A small-molecule ligand and the protein it binds are described below.
Small molecule (SMILES): O=c1[nH]cnc2c1ncn2[C@@H]1O[C@H](COP(=O)(O)O)[C@@H](O)[C@H]1O

Sequence of chain 1.F:
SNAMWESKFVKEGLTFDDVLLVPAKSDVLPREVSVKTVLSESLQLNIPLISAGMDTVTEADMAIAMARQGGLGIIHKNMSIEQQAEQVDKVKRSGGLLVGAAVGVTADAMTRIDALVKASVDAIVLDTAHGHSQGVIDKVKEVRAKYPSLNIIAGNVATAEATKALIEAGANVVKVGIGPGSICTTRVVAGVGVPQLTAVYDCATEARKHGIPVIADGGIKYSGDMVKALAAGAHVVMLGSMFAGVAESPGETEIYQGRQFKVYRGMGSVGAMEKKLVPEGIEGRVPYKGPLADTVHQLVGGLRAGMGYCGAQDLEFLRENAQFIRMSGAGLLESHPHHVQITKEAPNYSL

Binding-site contacts:
Ligand atom N7 contacts residue ILE204 of chain 1.F at 3.5 Å.
Ligand atom O2' contacts residue ASP238 of chain 1.F at 2.3 Å (salt-bridge).
Ligand atom O3' contacts residue ASP238 of chain 1.F at 2.5 Å (salt-bridge).
Ligand atom O3P contacts residue GLY261 of chain 1.F at 3.0 Å (h-bond).
Ligand atom O2P contacts residue TYR285 of chain 1.F at 2.6 Å (h-bond).
Ligand atom O2' contacts residue ASN177 of chain 1.F at 3.6 Å (h-bond).
Ligand atom O3' contacts residue ALA73 of chain 1.F at 3.6 Å.
Ligand atom C8 contacts residue MET75 of chain 1.F at 3.5 Å (hydrophobic).
Ligand atom O5' contacts residue GLY202 of chain 1.F at 3.5 Å.
Ligand atom O1P contacts residue SER203 of chain 1.F at 2.8 Å (h-bond).
Ligand atom N3 contacts residue 8LA1 of chain 1.FA at 3.7 Å.
Ligand atom O1P contacts residue GLY202 of chain 1.F at 3.4 Å.
Ligand atom N1 contacts residue 8LA1 of chain 1.FA at 3.3 Å.
Ligand atom C5' contacts residue TYR285 of chain 1.F at 3.5 Å (hydrophobic).
Ligand atom N7 contacts residue GLY287 of chain 1.F at 3.7 Å.
Ligand atom N7 contacts residue MET75 of chain 1.F at 3.7 Å.
Ligand atom C3' contacts residue ASP238 of chain 1.F at 3.4 Å.
Ligand atom N3 contacts residue CYS205 of chain 1.F at 3.7 Å.
Ligand atom O2P contacts residue SER203 of chain 1.F at 2.7 Å (h-bond).
Ligand atom C2 contacts residue GLU313 of chain 1.F at 3.6 Å.
Ligand atom N7 contacts residue MET288 of chain 1.F at 3.1 Å (h-bond).
Ligand atom O6 contacts residue GLY314 of chain 1.F at 3.6 Å.
Ligand atom C6 contacts residue MET288 of chain 1.F at 3.7 Å (hydrophobic).
Ligand atom O3' contacts residue MET259 of chain 1.F at 3.6 Å (h-bond).
Ligand atom C6 contacts residue GLY289 of chain 1.F at 3.4 Å.
Ligand atom C5 contacts residue ILE204 of chain 1.F at 3.7 Å (hydrophobic).
Ligand atom P contacts residue TYR285 of chain 1.F at 3.6 Å.
Ligand atom P contacts residue SER203 of chain 1.F at 3.7 Å.
Ligand atom C5 contacts residue MET288 of chain 1.F at 3.7 Å (hydrophobic).
Ligand atom O6 contacts residue MET288 of chain 1.F at 3.2 Å (h-bond).
Ligand atom C2 contacts residue CYS205 of chain 1.F at 3.2 Å (hydrophobic).
Ligand atom N1 contacts residue GLU313 of chain 1.F at 3.0 Å (salt-bridge).
Ligand atom O6 contacts residue GLY287 of chain 1.F at 3.1 Å.
Ligand atom C2' contacts residue ASP238 of chain 1.F at 3.4 Å.
Ligand atom O1P contacts residue GLY240 of chain 1.F at 3.0 Å (h-bond).
Ligand atom C2 contacts residue 8LA1 of chain 1.FA at 3.1 Å.
Ligand atom O2P contacts residue SER262 of chain 1.F at 2.9 Å (h-bond).
Ligand atom C4' contacts residue ASP238 of chain 1.F at 3.5 Å.
Ligand atom O6 contacts residue GLY289 of chain 1.F at 2.9 Å (h-bond).
Ligand atom O5' contacts residue TYR285 of chain 1.F at 3.6 Å.